Binding-site contacts:
Ligand atom CAP contacts residue HIS105 of chain 1.B at 3.6 Å.
Ligand atom CBH contacts residue ARG138 of chain 1.B at 3.5 Å.
Ligand atom CAW contacts residue MET144 of chain 1.B at 2.9 Å (hydrophobic).
Ligand atom OAC contacts residue TYR134 of chain 1.B at 2.8 Å (h-bond).
Ligand atom FAK contacts residue PHE112 of chain 1.B at 3.3 Å.
Ligand atom OAD contacts residue ARG138 of chain 1.B at 3.7 Å.
Ligand atom OAD contacts residue TYR2 of chain 1.B at 3.0 Å (h-bond).
Ligand atom CAU contacts residue VAL5 of chain 1.B at 3.7 Å (hydrophobic).
Ligand atom OAC contacts residue SER136 of chain 1.B at 2.6 Å (h-bond).
Ligand atom CBG contacts residue SER136 of chain 1.B at 3.3 Å.
Ligand atom OAA contacts residue ARG116 of chain 1.B at 3.7 Å.
Ligand atom CBK contacts residue TRP74 of chain 1.B at 3.7 Å (hydrophobic).
Ligand atom OAB contacts residue ARG138 of chain 1.B at 3.0 Å (salt-bridge).
Ligand atom CBH contacts residue LEU115 of chain 1.B at 3.7 Å (hydrophobic).
Ligand atom FAK contacts residue TYR83 of chain 1.B at 3.2 Å.
Ligand atom CBG contacts residue ARG138 of chain 1.B at 3.7 Å.
Ligand atom FAE contacts residue TYR2 of chain 1.B at 3.2 Å.
Ligand atom FAE contacts residue GLY39 of chain 1.B at 3.1 Å.
Ligand atom CBA contacts residue HIS105 of chain 1.B at 3.4 Å.
Ligand atom FAA contacts residue LEU101 of chain 1.B at 3.6 Å.
Ligand atom OAB contacts residue LEU115 of chain 1.B at 3.8 Å.
Ligand atom FAA contacts residue LEU148 of chain 1.B at 3.6 Å.
Ligand atom OAC contacts residue PRO118 of chain 1.B at 3.6 Å.
Ligand atom OBF contacts residue TRP74 of chain 1.B at 3.0 Å (h-bond).
Ligand atom OAB contacts residue ARG116 of chain 1.B at 2.8 Å (salt-bridge).
Ligand atom CAG contacts residue LEU4 of chain 1.B at 3.4 Å (hydrophobic).
Ligand atom OAD contacts residue MET1 of chain 1.B at 3.5 Å.
Ligand atom FAJ contacts residue TYR2 of chain 1.B at 3.4 Å.
Ligand atom OAA contacts residue ARG138 of chain 1.B at 2.7 Å (salt-bridge).
Ligand atom CAJ contacts residue LEU4 of chain 1.B at 3.5 Å (hydrophobic).
Ligand atom CAC contacts residue LEU101 of chain 1.B at 3.6 Å (hydrophobic).
Ligand atom CAB contacts residue PHE97 of chain 1.B at 3.4 Å (hydrophobic).
Ligand atom CAS contacts residue VAL5 of chain 1.B at 3.6 Å (hydrophobic).
Ligand atom CAD contacts residue LEU101 of chain 1.B at 3.6 Å (hydrophobic).
Ligand atom CAG contacts residue TYR83 of chain 1.B at 3.3 Å (hydrophobic).
Ligand atom FAJ contacts residue PHE112 of chain 1.B at 3.3 Å.
Ligand atom CAX contacts residue LEU141 of chain 1.B at 3.7 Å (hydrophobic).
Ligand atom CAJ contacts residue TYR83 of chain 1.B at 3.7 Å (hydrophobic).
Ligand atom CAV contacts residue MET144 of chain 1.B at 3.6 Å (hydrophobic).
Ligand atom OAA contacts residue SER136 of chain 1.B at 3.2 Å (h-bond).

Sequence of chain 1.B:
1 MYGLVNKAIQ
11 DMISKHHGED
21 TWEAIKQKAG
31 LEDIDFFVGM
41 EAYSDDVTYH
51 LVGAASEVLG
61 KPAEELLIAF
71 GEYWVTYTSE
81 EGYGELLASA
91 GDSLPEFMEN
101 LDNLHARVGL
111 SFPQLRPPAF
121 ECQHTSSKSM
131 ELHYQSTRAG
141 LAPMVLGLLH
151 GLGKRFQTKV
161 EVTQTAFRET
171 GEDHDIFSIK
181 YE

This protein binds this small molecule.
Small molecule (SMILES): O=C(O)CCCCN(CCc1cc(F)ccc1OCc1ccc(-c2ccc(C(F)(F)F)cc2)cc1)Cc1ccc(C(=O)O)cc1